The small molecule below binds the protein below.
Small molecule (SMILES): Nc1ncnc2c1ncn2[C@@H]1O[C@H](COP(=O)(O)OP(=O)(O)OP(O)(O)=S)[C@@H](O)[C@H]1O

Sequence of chain 1.C:
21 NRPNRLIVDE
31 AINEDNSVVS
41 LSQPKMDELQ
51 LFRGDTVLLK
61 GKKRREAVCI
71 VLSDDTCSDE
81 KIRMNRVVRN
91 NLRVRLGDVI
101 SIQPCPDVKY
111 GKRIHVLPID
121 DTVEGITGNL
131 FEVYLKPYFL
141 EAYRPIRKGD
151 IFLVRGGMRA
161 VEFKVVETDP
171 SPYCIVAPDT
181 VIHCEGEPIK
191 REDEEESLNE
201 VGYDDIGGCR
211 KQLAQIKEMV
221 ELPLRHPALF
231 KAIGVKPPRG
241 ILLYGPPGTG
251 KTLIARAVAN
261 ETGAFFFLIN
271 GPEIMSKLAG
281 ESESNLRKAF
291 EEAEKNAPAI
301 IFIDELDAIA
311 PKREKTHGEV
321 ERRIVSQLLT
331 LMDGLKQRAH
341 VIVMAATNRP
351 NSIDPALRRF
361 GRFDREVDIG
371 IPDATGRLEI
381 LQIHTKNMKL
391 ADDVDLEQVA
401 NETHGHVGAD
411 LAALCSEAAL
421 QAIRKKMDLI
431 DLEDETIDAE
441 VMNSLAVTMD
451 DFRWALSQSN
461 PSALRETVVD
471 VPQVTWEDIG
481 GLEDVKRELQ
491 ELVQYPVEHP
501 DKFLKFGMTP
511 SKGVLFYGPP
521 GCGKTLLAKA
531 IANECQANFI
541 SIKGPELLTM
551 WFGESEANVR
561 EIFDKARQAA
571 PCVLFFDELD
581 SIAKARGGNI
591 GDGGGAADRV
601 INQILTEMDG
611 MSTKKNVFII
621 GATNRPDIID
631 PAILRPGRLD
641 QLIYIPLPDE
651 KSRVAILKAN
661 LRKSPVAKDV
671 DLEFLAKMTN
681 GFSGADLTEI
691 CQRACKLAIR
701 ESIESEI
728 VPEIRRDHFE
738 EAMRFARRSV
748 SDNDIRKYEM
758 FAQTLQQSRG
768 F

Sequence of chain 1.D:
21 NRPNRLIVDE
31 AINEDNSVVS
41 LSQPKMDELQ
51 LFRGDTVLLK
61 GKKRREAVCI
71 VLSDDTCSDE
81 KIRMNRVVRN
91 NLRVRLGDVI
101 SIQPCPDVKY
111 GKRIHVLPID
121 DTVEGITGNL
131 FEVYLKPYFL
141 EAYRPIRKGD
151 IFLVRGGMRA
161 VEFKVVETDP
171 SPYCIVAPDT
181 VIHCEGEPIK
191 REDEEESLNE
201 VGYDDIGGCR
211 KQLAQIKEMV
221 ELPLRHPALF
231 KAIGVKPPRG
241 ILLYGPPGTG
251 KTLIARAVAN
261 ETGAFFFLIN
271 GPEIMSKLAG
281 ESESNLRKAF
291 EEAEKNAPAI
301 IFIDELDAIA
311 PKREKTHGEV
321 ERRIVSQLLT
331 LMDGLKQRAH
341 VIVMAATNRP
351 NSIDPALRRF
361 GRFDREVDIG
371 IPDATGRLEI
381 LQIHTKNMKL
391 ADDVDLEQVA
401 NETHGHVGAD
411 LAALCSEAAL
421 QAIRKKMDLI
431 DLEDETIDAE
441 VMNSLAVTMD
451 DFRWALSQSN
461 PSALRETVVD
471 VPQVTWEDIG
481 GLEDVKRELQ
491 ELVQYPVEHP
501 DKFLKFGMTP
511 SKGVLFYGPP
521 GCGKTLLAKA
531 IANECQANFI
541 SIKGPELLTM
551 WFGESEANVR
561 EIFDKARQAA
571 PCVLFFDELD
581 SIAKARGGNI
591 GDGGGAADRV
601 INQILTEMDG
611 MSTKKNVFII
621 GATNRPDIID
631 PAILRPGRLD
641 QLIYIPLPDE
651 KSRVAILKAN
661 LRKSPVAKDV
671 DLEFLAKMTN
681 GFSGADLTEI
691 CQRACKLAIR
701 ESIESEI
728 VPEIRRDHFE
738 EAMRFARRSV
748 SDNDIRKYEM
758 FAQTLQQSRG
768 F

Binding-site contacts:
Ligand atom N1 contacts residue GLY207 of chain 1.D at 3.2 Å (h-bond).
Ligand atom N9 contacts residue GLY408 of chain 1.D at 3.7 Å.
Ligand atom O2A contacts residue LYS251 of chain 1.D at 3.5 Å (salt-bridge).
Ligand atom N1 contacts residue ILE206 of chain 1.D at 3.8 Å.
Ligand atom O4' contacts residue ALA409 of chain 1.D at 3.4 Å.
Ligand atom O2' contacts residue HIS384 of chain 1.D at 3.5 Å.
Ligand atom N7 contacts residue GLY408 of chain 1.D at 3.5 Å.
Ligand atom O2B contacts residue THR249 of chain 1.D at 3.6 Å (h-bond).
Ligand atom S1G contacts residue ASN348 of chain 1.D at 2.7 Å (h-bond).
Ligand atom PG contacts residue GLY248 of chain 1.D at 3.7 Å.
Ligand atom N1 contacts residue ASP205 of chain 1.D at 3.7 Å.
Ligand atom O2B contacts residue GLY250 of chain 1.D at 2.8 Å (h-bond).
Ligand atom O2A contacts residue GLY250 of chain 1.D at 3.1 Å.
Ligand atom O2A contacts residue LEU253 of chain 1.D at 3.4 Å (h-bond).
Ligand atom N6 contacts residue ILE380 of chain 1.D at 3.8 Å.
Ligand atom C1' contacts residue HIS384 of chain 1.D at 3.6 Å.
Ligand atom C8 contacts residue GLY248 of chain 1.D at 3.4 Å.
Ligand atom O2G contacts residue PRO247 of chain 1.D at 3.7 Å.
Ligand atom O1B contacts residue MG1 of chain 1.U at 2.6 Å.
Ligand atom N6 contacts residue GLY207 of chain 1.D at 3.0 Å (h-bond).
Ligand atom O3A contacts residue GLY248 of chain 1.D at 3.6 Å.
Ligand atom C4 contacts residue LEU253 of chain 1.D at 3.7 Å (hydrophobic).
Ligand atom C8 contacts residue ALA409 of chain 1.D at 3.5 Å (hydrophobic).
Ligand atom N7 contacts residue GLY250 of chain 1.D at 3.4 Å (h-bond).
Ligand atom O2B contacts residue THR252 of chain 1.D at 3.7 Å.
Ligand atom C8 contacts residue GLY250 of chain 1.D at 3.8 Å.
Ligand atom O2B contacts residue LYS251 of chain 1.D at 2.6 Å (salt-bridge).
Ligand atom N7 contacts residue GLY248 of chain 1.D at 3.6 Å.
Ligand atom N7 contacts residue THR249 of chain 1.D at 3.4 Å.
Ligand atom O3G contacts residue MG1 of chain 1.U at 2.9 Å.
Ligand atom O2A contacts residue THR252 of chain 1.D at 3.4 Å (h-bond).
Ligand atom N3 contacts residue LEU253 of chain 1.D at 3.6 Å.
Ligand atom O3B contacts residue GLY248 of chain 1.D at 2.9 Å (h-bond).
Ligand atom C2 contacts residue ASP205 of chain 1.D at 3.3 Å.
Ligand atom O1B contacts residue THR252 of chain 1.D at 2.7 Å (h-bond).
Ligand atom O2G contacts residue GLY248 of chain 1.D at 3.4 Å (h-bond).
Ligand atom C8 contacts residue GLY408 of chain 1.D at 3.5 Å.
Ligand atom N3 contacts residue HIS384 of chain 1.D at 3.2 Å (h-bond).
Ligand atom O3B contacts residue LYS251 of chain 1.D at 3.5 Å (salt-bridge).
Ligand atom C2 contacts residue LEU253 of chain 1.D at 3.7 Å (hydrophobic).